Sequence of chain 1.E:
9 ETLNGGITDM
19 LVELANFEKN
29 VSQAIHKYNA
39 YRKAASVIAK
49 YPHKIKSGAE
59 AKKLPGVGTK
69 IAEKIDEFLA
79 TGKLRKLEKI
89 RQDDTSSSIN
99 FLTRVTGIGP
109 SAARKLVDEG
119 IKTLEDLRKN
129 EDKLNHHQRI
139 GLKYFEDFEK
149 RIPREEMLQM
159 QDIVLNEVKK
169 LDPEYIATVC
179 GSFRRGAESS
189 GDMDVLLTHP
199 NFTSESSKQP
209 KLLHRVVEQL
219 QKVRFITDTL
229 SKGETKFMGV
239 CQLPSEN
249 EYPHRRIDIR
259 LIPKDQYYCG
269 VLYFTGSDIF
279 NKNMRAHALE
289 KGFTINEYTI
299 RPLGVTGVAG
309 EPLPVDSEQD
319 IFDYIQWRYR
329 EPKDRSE

This protein binds this small molecule.
Small molecule (SMILES): Nc1ccn([C@H]2CC[C@@H](CO[P](=O)(O)O[P](=O)(O)OP(=O)(O)O)O2)c(=O)n1

Binding-site contacts:
Ligand atom O1G contacts residue ASP192 of chain 1.E at 2.7 Å (salt-bridge).
Ligand atom O2G contacts residue ARG149 of chain 1.E at 3.1 Å (salt-bridge).
Ligand atom O3G contacts residue ASP190 of chain 1.E at 2.8 Å (salt-bridge).
Ligand atom C5 contacts residue DC7 of chain 1.B at 3.1 Å.
Ligand atom O5' contacts residue ASP192 of chain 1.E at 3.3 Å (salt-bridge).
Ligand atom C2' contacts residue TYR271 of chain 1.E at 2.9 Å (hydrophobic).
Ligand atom PA contacts residue ASP192 of chain 1.E at 3.5 Å.
Ligand atom O2 contacts residue DG1 of chain 1.A at 3.5 Å (h-bond).
Ligand atom C3' contacts residue TYR271 of chain 1.E at 3.5 Å (hydrophobic).
Ligand atom N4 contacts residue DG1 of chain 1.A at 2.9 Å (h-bond).
Ligand atom O2B contacts residue ASP192 of chain 1.E at 2.6 Å (salt-bridge).
Ligand atom PG contacts residue ASP190 of chain 1.E at 3.5 Å.
Ligand atom O1G contacts residue ASP190 of chain 1.E at 3.0 Å (salt-bridge).
Ligand atom O1G contacts residue GLY189 of chain 1.E at 3.3 Å (h-bond).
Ligand atom N4 contacts residue DG2 of chain 1.A at 3.2 Å (h-bond).
Ligand atom PG contacts residue GLY189 of chain 1.E at 3.2 Å.
Ligand atom O2G contacts residue SER180 of chain 1.E at 3.1 Å (h-bond).
Ligand atom C2' contacts residue THR273 of chain 1.E at 3.5 Å.
Ligand atom O3G contacts residue GLY189 of chain 1.E at 3.3 Å.
Ligand atom N3 contacts residue DG1 of chain 1.A at 2.5 Å (h-bond).
Ligand atom O2 contacts residue TYR271 of chain 1.E at 3.1 Å.
Ligand atom PG contacts residue SER180 of chain 1.E at 3.2 Å.
Ligand atom C3' contacts residue THR273 of chain 1.E at 3.2 Å.
Ligand atom O2G contacts residue GLY189 of chain 1.E at 2.6 Å (h-bond).
Ligand atom C2 contacts residue TYR271 of chain 1.E at 3.5 Å (hydrophobic).
Ligand atom N4 contacts residue DC7 of chain 1.B at 2.9 Å.
Ligand atom O1B contacts residue ARG183 of chain 1.E at 2.9 Å (salt-bridge).
Ligand atom C3' contacts residue PHE272 of chain 1.E at 3.3 Å (hydrophobic).
Ligand atom C1' contacts residue TYR271 of chain 1.E at 3.3 Å (hydrophobic).
Ligand atom O4' contacts residue TYR271 of chain 1.E at 3.5 Å.
Ligand atom N1 contacts residue TYR271 of chain 1.E at 3.5 Å.
Ligand atom C2 contacts residue DG1 of chain 1.A at 3.3 Å.
Ligand atom O2B contacts residue SER180 of chain 1.E at 3.0 Å (h-bond).
Ligand atom O1G contacts residue SER180 of chain 1.E at 2.8 Å (h-bond).
Ligand atom O1A contacts residue ASP190 of chain 1.E at 2.9 Å (salt-bridge).
Ligand atom C4 contacts residue DG1 of chain 1.A at 3.3 Å.
Ligand atom O2 contacts residue ASN279 of chain 1.E at 3.3 Å (h-bond).
Ligand atom C4 contacts residue DC7 of chain 1.B at 3.5 Å.
Ligand atom O1A contacts residue ASP192 of chain 1.E at 2.6 Å (salt-bridge).
Ligand atom O2G contacts residue SER188 of chain 1.E at 3.5 Å.